Sequence of chain 1.A:
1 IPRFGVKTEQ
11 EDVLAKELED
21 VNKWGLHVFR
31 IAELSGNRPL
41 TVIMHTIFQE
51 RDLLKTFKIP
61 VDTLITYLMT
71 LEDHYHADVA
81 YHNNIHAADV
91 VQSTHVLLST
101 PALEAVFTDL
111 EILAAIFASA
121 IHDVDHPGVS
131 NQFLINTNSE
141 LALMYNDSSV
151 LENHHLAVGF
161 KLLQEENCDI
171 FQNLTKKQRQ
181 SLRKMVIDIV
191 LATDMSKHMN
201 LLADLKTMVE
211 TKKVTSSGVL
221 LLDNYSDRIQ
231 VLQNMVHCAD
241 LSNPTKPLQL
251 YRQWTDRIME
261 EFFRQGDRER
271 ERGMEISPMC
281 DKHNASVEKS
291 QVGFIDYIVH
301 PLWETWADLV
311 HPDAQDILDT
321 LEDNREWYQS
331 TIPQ

Binding-site contacts:
Ligand atom C16 contacts residue THR255 of chain 1.A at 3.9 Å.
Ligand atom C4 contacts residue LEU241 of chain 1.A at 3.9 Å (hydrophobic).
Ligand atom O2 contacts residue GLN291 of chain 1.A at 3.3 Å (h-bond).
Ligand atom C11 contacts residue GLN291 of chain 1.A at 4.0 Å.
Ligand atom C9 contacts residue TYR81 of chain 1.A at 3.5 Å (hydrophobic).
Ligand atom C16 contacts residue GLN291 of chain 1.A at 3.5 Å.
Ligand atom C16 contacts residue ASN243 of chain 1.A at 3.8 Å.
Ligand atom C13 contacts residue SER290 of chain 1.A at 3.9 Å.
Ligand atom O3 contacts residue ILE258 of chain 1.A at 4.2 Å.
Ligand atom O3 contacts residue PHE294 of chain 1.A at 3.6 Å.
Ligand atom C14 contacts residue SER290 of chain 1.A at 4.1 Å.
Ligand atom C6 contacts residue ILE258 of chain 1.A at 4.1 Å (hydrophobic).
Ligand atom C2 contacts residue ILE258 of chain 1.A at 4.0 Å (hydrophobic).
Ligand atom C14 contacts residue MET259 of chain 1.A at 4.0 Å (hydrophobic).
Ligand atom C6 contacts residue PHE294 of chain 1.A at 3.6 Å (hydrophobic).
Ligand atom C14 contacts residue GLN291 of chain 1.A at 4.0 Å.
Ligand atom C15 contacts residue MET259 of chain 1.A at 4.1 Å (hydrophobic).
Ligand atom C12 contacts residue PHE294 of chain 1.A at 3.6 Å (hydrophobic).
Ligand atom C14 contacts residue MET279 of chain 1.A at 3.6 Å (hydrophobic).
Ligand atom O1 contacts residue PHE262 of chain 1.A at 3.5 Å.
Ligand atom C4 contacts residue PHE294 of chain 1.A at 4.1 Å (hydrophobic).
Ligand atom C13 contacts residue MET279 of chain 1.A at 3.2 Å (hydrophobic).
Ligand atom C1 contacts residue PHE262 of chain 1.A at 4.1 Å (hydrophobic).
Ligand atom C15 contacts residue PHE262 of chain 1.A at 3.6 Å (hydrophobic).
Ligand atom C10 contacts residue TYR81 of chain 1.A at 3.2 Å (hydrophobic).
Ligand atom C7 contacts residue ILE258 of chain 1.A at 4.0 Å (hydrophobic).
Ligand atom C14 contacts residue PHE262 of chain 1.A at 4.1 Å (hydrophobic).
Ligand atom O2 contacts residue ILE258 of chain 1.A at 3.4 Å.
Ligand atom C10 contacts residue ASN243 of chain 1.A at 3.8 Å.
Ligand atom O3 contacts residue GLN291 of chain 1.A at 3.2 Å (h-bond).
Ligand atom C13 contacts residue PHE294 of chain 1.A at 4.2 Å (hydrophobic).
Ligand atom C7 contacts residue PHE294 of chain 1.A at 3.5 Å (hydrophobic).
Ligand atom C9 contacts residue ASN243 of chain 1.A at 3.2 Å.
Ligand atom C5 contacts residue PHE294 of chain 1.A at 4.0 Å (hydrophobic).
Ligand atom C15 contacts residue GLN291 of chain 1.A at 3.9 Å.
Ligand atom C8 contacts residue ILE258 of chain 1.A at 3.7 Å (hydrophobic).
Ligand atom C15 contacts residue ILE258 of chain 1.A at 4.0 Å (hydrophobic).
Ligand atom C16 contacts residue TYR251 of chain 1.A at 3.6 Å (hydrophobic).
Ligand atom C8 contacts residue PHE294 of chain 1.A at 3.8 Å (hydrophobic).
Ligand atom C2 contacts residue HIS82 of chain 1.A at 3.9 Å.

This protein binds this small molecule.
Small molecule (SMILES): COc1ccc([C@@H]2CNC(=O)C2)cc1OC1CCCC1